A protein and the small-molecule ligand that binds it are described below.
Small molecule (SMILES): C[C@@H]1CC[C@@]2(OC1)O[C@H]1C[C@H]3[C@@H]4CC=C5C[C@@H](OCCC(CO)CO)CC[C@]5(C)[C@H]4CC[C@]3(C)[C@H]1[C@@H]2C

Sequence of chain 1.E:
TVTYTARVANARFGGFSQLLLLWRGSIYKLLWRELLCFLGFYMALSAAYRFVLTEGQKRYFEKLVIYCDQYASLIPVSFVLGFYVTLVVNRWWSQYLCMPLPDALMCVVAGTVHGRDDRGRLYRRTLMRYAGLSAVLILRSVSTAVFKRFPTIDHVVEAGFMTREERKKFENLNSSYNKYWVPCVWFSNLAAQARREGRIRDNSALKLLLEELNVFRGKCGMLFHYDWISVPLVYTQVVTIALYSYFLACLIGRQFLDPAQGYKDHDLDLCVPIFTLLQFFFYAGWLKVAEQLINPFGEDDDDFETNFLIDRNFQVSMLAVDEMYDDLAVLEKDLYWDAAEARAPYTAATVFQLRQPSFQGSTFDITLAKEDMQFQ

Binding-site contacts:
Ligand atom C27 contacts residue GLY57 of chain 1.E at 4.4 Å.
Ligand atom C24 contacts residue TYR61 of chain 1.E at 3.7 Å (hydrophobic).
Ligand atom C13 contacts residue LEU249 of chain 1.E at 4.2 Å (hydrophobic).
Ligand atom O23 contacts residue TYR61 of chain 1.E at 3.7 Å.
Ligand atom O10 contacts residue MC31 of chain 1.YA at 4.1 Å.
Ligand atom C76 contacts residue MC31 of chain 1.YA at 4.4 Å.
Ligand atom C51 contacts residue TYR61 of chain 1.E at 4.3 Å (hydrophobic).
Ligand atom C25 contacts residue GLN58 of chain 1.E at 3.8 Å.
Ligand atom O23 contacts residue GLN58 of chain 1.E at 3.1 Å.
Ligand atom C04 contacts residue LEU46 of chain 1.E at 4.1 Å (hydrophobic).
Ligand atom C26 contacts residue GLY57 of chain 1.E at 4.2 Å.
Ligand atom C01 contacts residue LEU46 of chain 1.E at 4.2 Å (hydrophobic).
Ligand atom C24 contacts residue GLN58 of chain 1.E at 4.1 Å.
Ligand atom C03 contacts residue MC31 of chain 1.YA at 4.3 Å.
Ligand atom C21 contacts residue GLN58 of chain 1.E at 3.4 Å.
Ligand atom C22 contacts residue TYR61 of chain 1.E at 3.6 Å (hydrophobic).
Ligand atom C75 contacts residue GLN58 of chain 1.E at 3.8 Å.
Ligand atom C22 contacts residue MC31 of chain 1.YA at 4.4 Å.
Ligand atom C21 contacts residue PHE62 of chain 1.E at 4.2 Å (hydrophobic).
Ligand atom O28 contacts residue GLY57 of chain 1.E at 4.2 Å.
Ligand atom C24 contacts residue MC31 of chain 1.YA at 3.9 Å.
Ligand atom C11 contacts residue MC31 of chain 1.YA at 4.0 Å.
Ligand atom C05 contacts residue ILE253 of chain 1.E at 4.4 Å (hydrophobic).
Ligand atom C18 contacts residue PHE62 of chain 1.E at 4.0 Å (hydrophobic).
Ligand atom C21 contacts residue TYR61 of chain 1.E at 3.5 Å (hydrophobic).
Ligand atom C78 contacts residue LEU54 of chain 1.E at 3.5 Å (hydrophobic).
Ligand atom C05 contacts residue MC31 of chain 1.YA at 4.2 Å.
Ligand atom C15 contacts residue LEU46 of chain 1.E at 4.1 Å (hydrophobic).
Ligand atom C18 contacts residue LEU65 of chain 1.E at 3.5 Å (hydrophobic).
Ligand atom C04 contacts residue LEU65 of chain 1.E at 4.1 Å (hydrophobic).
Ligand atom C22 contacts residue GLN58 of chain 1.E at 3.9 Å.
Ligand atom C19 contacts residue TYR61 of chain 1.E at 3.8 Å (hydrophobic).
Ligand atom C20 contacts residue TYR61 of chain 1.E at 4.0 Å (hydrophobic).
Ligand atom C01 contacts residue MC31 of chain 1.ZA at 3.8 Å.
Ligand atom C13 contacts residue LEU252 of chain 1.E at 3.0 Å (hydrophobic).
Ligand atom C11 contacts residue LEU249 of chain 1.E at 3.9 Å (hydrophobic).
Ligand atom O16 contacts residue LEU46 of chain 1.E at 3.6 Å.
Ligand atom C15 contacts residue MC31 of chain 1.ZA at 4.0 Å.
Ligand atom O16 contacts residue ILE253 of chain 1.E at 4.4 Å.
Ligand atom C19 contacts residue PHE62 of chain 1.E at 3.9 Å (hydrophobic).